Binding-site contacts:
Ligand atom O8 contacts residue TRP153 of chain 1.C at 3.4 Å.
Ligand atom C1 contacts residue SER136 of chain 1.C at 3.5 Å.
Ligand atom C9 contacts residue GLU190 of chain 1.C at 3.2 Å.
Ligand atom C9 contacts residue TRP153 of chain 1.C at 4.0 Å (hydrophobic).
Ligand atom C8 contacts residue GLN226 of chain 1.C at 3.3 Å.
Ligand atom O6 contacts residue GLN226 of chain 1.C at 4.2 Å.
Ligand atom O7 contacts residue GLU190 of chain 1.C at 4.3 Å.
Ligand atom C5 contacts residue GLY135 of chain 1.C at 4.0 Å.
Ligand atom C8 contacts residue TRP153 of chain 1.C at 3.9 Å (hydrophobic).
Ligand atom O1B contacts residue SER136 of chain 1.C at 2.8 Å (h-bond).
Ligand atom O9 contacts residue HIS183 of chain 1.C at 3.8 Å.
Ligand atom C10 contacts residue GLY135 of chain 1.C at 4.3 Å.
Ligand atom C8 contacts residue TYR98 of chain 1.C at 3.9 Å (hydrophobic).
Ligand atom C4 contacts residue GLY135 of chain 1.C at 3.8 Å.
Ligand atom C1 contacts residue SER137 of chain 1.C at 3.8 Å.
Ligand atom O9 contacts residue GLN226 of chain 1.C at 3.0 Å (h-bond).
Ligand atom O8 contacts residue SER136 of chain 1.C at 4.1 Å.
Ligand atom C11 contacts residue THR155 of chain 1.C at 3.5 Å.
Ligand atom O1B contacts residue SER137 of chain 1.C at 4.0 Å.
Ligand atom O1B contacts residue GLN226 of chain 1.C at 2.5 Å (h-bond).
Ligand atom O1A contacts residue GLN226 of chain 1.C at 3.8 Å.
Ligand atom C9 contacts residue HIS183 of chain 1.C at 3.9 Å.
Ligand atom O8 contacts residue TYR98 of chain 1.C at 3.0 Å.
Ligand atom O8 contacts residue GLN226 of chain 1.C at 3.0 Å (h-bond).
Ligand atom C1 contacts residue GLN226 of chain 1.C at 3.2 Å.
Ligand atom O1A contacts residue SER137 of chain 1.C at 2.9 Å (h-bond).
Ligand atom O7 contacts residue LEU194 of chain 1.C at 3.8 Å.
Ligand atom O1A contacts residue SER136 of chain 1.C at 3.5 Å (h-bond).
Ligand atom C7 contacts residue TRP153 of chain 1.C at 3.8 Å (hydrophobic).
Ligand atom N5 contacts residue GLY135 of chain 1.C at 3.3 Å (h-bond).
Ligand atom O9 contacts residue GLY228 of chain 1.C at 4.0 Å.
Ligand atom O10 contacts residue LEU194 of chain 1.C at 3.5 Å.
Ligand atom C6 contacts residue GLN226 of chain 1.C at 3.6 Å.
Ligand atom O6 contacts residue GLN226 of chain 1.C at 4.1 Å.
Ligand atom C9 contacts residue TYR98 of chain 1.C at 3.4 Å (hydrophobic).
Ligand atom C11 contacts residue TRP153 of chain 1.C at 3.7 Å (hydrophobic).
Ligand atom O9 contacts residue GLU190 of chain 1.C at 3.4 Å (salt-bridge).
Ligand atom C9 contacts residue GLN226 of chain 1.C at 3.7 Å.
Ligand atom C2 contacts residue GLN226 of chain 1.C at 4.1 Å.
Ligand atom O9 contacts residue TYR98 of chain 1.C at 2.5 Å (h-bond).

Sequence of chain 1.C:
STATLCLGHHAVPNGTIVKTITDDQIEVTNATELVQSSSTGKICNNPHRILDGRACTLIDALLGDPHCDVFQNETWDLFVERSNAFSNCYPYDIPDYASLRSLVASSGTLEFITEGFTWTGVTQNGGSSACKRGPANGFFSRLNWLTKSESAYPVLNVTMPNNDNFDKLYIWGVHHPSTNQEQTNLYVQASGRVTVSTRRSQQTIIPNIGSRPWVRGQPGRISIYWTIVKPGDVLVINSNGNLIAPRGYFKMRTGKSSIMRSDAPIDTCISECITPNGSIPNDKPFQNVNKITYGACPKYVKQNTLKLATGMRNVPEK

A small-molecule ligand and the protein it binds are described below.
Small molecule (SMILES): CC(=O)N[C@H]1[C@H]([C@H](O)[C@H](O)CO)O[C@@](OC[C@H]2O[C@@H](O)[C@H](O)[C@@H](O)[C@H]2O)(C(=O)O)C[C@@H]1O